This small molecule binds to this protein.
Small molecule (SMILES): Nc1nc2ncn(CCNC(CO)CO)c2c(=O)[nH]1

Sequence of chain 3.A:
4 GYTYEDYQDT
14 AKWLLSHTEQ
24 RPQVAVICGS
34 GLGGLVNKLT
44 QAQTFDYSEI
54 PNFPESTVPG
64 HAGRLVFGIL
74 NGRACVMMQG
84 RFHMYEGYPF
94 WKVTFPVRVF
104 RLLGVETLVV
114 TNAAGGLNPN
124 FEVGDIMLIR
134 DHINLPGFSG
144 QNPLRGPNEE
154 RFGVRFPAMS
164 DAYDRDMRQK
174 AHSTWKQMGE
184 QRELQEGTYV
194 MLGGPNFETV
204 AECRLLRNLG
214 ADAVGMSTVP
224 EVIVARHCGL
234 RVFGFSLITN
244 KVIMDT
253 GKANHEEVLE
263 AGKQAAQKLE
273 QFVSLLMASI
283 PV

Binding-site contacts:
Ligand atom C13 contacts residue PHE159 of chain 3.A at 3.6 Å (hydrophobic).
Ligand atom C6 contacts residue PHE200 of chain 2.A at 3.7 Å (hydrophobic).
Ligand atom O6 contacts residue GLU201 of chain 2.A at 3.1 Å (salt-bridge).
Ligand atom C8 contacts residue ALA117 of chain 2.A at 3.5 Å (hydrophobic).
Ligand atom N3 contacts residue ASN243 of chain 2.A at 2.6 Å (h-bond).
Ligand atom C16 contacts residue PO41 of chain 2.D at 3.5 Å.
Ligand atom C4 contacts residue ASN243 of chain 2.A at 3.5 Å.
Ligand atom O17 contacts residue PO41 of chain 2.D at 2.6 Å (h-bond).
Ligand atom C16 contacts residue TYR88 of chain 2.A at 3.4 Å (hydrophobic).
Ligand atom N9 contacts residue THR242 of chain 2.A at 2.8 Å (h-bond).
Ligand atom N3 contacts residue GLY118 of chain 2.A at 3.5 Å.
Ligand atom O17 contacts residue SER33 of chain 2.A at 3.5 Å (h-bond).
Ligand atom N2 contacts residue GLU201 of chain 2.A at 3.5 Å (salt-bridge).
Ligand atom C10 contacts residue ALA116 of chain 2.A at 3.7 Å (hydrophobic).
Ligand atom O17 contacts residue HIS86 of chain 2.A at 3.5 Å (h-bond).
Ligand atom C14 contacts residue HIS257 of chain 2.A at 3.3 Å.
Ligand atom N1 contacts residue PHE200 of chain 2.A at 3.5 Å.
Ligand atom N9 contacts residue ALA117 of chain 2.A at 3.4 Å.
Ligand atom C11 contacts residue MET219 of chain 2.A at 3.6 Å (hydrophobic).
Ligand atom C8 contacts residue THR242 of chain 2.A at 3.6 Å.
Ligand atom C2 contacts residue GLU201 of chain 2.A at 3.6 Å.
Ligand atom N2 contacts residue VAL245 of chain 2.A at 3.6 Å.
Ligand atom O15 contacts residue VAL260 of chain 2.A at 3.6 Å.
Ligand atom C4 contacts residue GLY118 of chain 2.A at 3.5 Å.
Ligand atom N12 contacts residue PO41 of chain 2.D at 3.7 Å.
Ligand atom N1 contacts residue GLU201 of chain 2.A at 2.8 Å (salt-bridge).
Ligand atom O17 contacts residue TYR88 of chain 2.A at 2.9 Å (h-bond).
Ligand atom C5 contacts residue GLY118 of chain 2.A at 3.7 Å.
Ligand atom C2 contacts residue ASN243 of chain 2.A at 3.6 Å.
Ligand atom N2 contacts residue ASN243 of chain 2.A at 3.4 Å (h-bond).
Ligand atom N9 contacts residue ASN243 of chain 2.A at 3.7 Å.
Ligand atom C16 contacts residue PHE159 of chain 3.A at 3.3 Å (hydrophobic).
Ligand atom C14 contacts residue PHE159 of chain 3.A at 3.7 Å (hydrophobic).
Ligand atom C10 contacts residue GLY218 of chain 2.A at 3.8 Å.
Ligand atom C8 contacts residue ALA116 of chain 2.A at 3.4 Å (hydrophobic).
Ligand atom C6 contacts residue GLU201 of chain 2.A at 3.7 Å.
Ligand atom O6 contacts residue MET219 of chain 2.A at 3.5 Å.
Ligand atom C16 contacts residue SER33 of chain 2.A at 3.7 Å.
Ligand atom O15 contacts residue HIS257 of chain 2.A at 3.0 Å (h-bond).
Ligand atom N9 contacts residue GLY118 of chain 2.A at 3.6 Å (h-bond).

Sequence of chain 2.A:
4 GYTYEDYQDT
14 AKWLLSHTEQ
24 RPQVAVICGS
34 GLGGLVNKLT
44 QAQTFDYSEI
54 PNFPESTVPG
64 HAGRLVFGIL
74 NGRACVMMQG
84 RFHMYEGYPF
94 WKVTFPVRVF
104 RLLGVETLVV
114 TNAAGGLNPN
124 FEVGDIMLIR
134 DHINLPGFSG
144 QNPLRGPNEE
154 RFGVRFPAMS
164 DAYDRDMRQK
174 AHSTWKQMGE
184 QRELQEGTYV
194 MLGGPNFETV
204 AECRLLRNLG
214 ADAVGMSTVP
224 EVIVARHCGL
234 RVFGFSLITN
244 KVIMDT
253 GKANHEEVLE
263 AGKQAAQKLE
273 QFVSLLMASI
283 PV